Binding-site contacts:
Ligand atom CB contacts residue ASP30 of chain 1.B at 3.2 Å.
Ligand atom N contacts residue GLY48 of chain 1.A at 2.8 Å (h-bond).
Ligand atom CD contacts residue ASP30 of chain 1.B at 3.4 Å.
Ligand atom OE2 contacts residue ASP30 of chain 1.B at 2.9 Å (salt-bridge).
Ligand atom N contacts residue GLY48 of chain 1.B at 2.9 Å (h-bond).
Ligand atom O contacts residue GLY48 of chain 1.B at 2.9 Å (h-bond).
Ligand atom CB contacts residue GLY27 of chain 1.A at 3.3 Å.
Ligand atom C contacts residue ASP29 of chain 1.A at 3.4 Å.
Ligand atom CB contacts residue ASP30 of chain 1.A at 3.4 Å.
Ligand atom CB contacts residue ARG8 of chain 1.A at 3.3 Å.
Ligand atom N contacts residue ASP29 of chain 1.A at 2.7 Å (salt-bridge).
Ligand atom N contacts residue ASP29 of chain 1.A at 2.6 Å (salt-bridge).
Ligand atom N contacts residue ASP29 of chain 1.B at 3.0 Å (salt-bridge).
Ligand atom O contacts residue GLY48 of chain 1.A at 3.5 Å (h-bond).
Ligand atom CA contacts residue ASP29 of chain 1.B at 3.4 Å.
Ligand atom CA contacts residue ASP30 of chain 1.A at 3.1 Å.
Ligand atom O contacts residue ALA28 of chain 1.B at 3.3 Å.
Ligand atom N contacts residue GLY27 of chain 1.A at 2.9 Å (h-bond).
Ligand atom OE1 contacts residue ILE47 of chain 1.B at 3.2 Å.
Ligand atom O contacts residue ILE50 of chain 1.B at 3.4 Å.
Ligand atom CD1 contacts residue VAL82 of chain 1.A at 3.4 Å (hydrophobic).
Ligand atom OG contacts residue LYS45 of chain 1.B at 3.3 Å (salt-bridge).
Ligand atom OG contacts residue LYS45 of chain 1.A at 3.0 Å (salt-bridge).
Ligand atom CB contacts residue LYS45 of chain 1.B at 3.4 Å.
Ligand atom O contacts residue ILE47 of chain 1.B at 3.4 Å.
Ligand atom CD2 contacts residue GLY27 of chain 1.A at 3.3 Å.
Ligand atom O contacts residue GLY27 of chain 1.A at 3.4 Å (h-bond).
Ligand atom O contacts residue ASN25 of chain 1.B at 2.6 Å (h-bond).
Ligand atom OG1 contacts residue GLY48 of chain 1.B at 3.4 Å (h-bond).
Ligand atom O contacts residue ASP29 of chain 1.B at 3.1 Å (salt-bridge).
Ligand atom CG2 contacts residue ARG8 of chain 1.A at 3.4 Å.
Ligand atom OG contacts residue ASP30 of chain 1.B at 2.7 Å (salt-bridge).
Ligand atom OE2 contacts residue ASP29 of chain 1.B at 3.0 Å (salt-bridge).
Ligand atom CA contacts residue GLY48 of chain 1.B at 3.3 Å.
Ligand atom O contacts residue ASP29 of chain 1.A at 3.0 Å (salt-bridge).
Ligand atom CA contacts residue ASP29 of chain 1.A at 3.3 Å.
Ligand atom O contacts residue ASP29 of chain 1.B at 3.3 Å (salt-bridge).
Ligand atom O contacts residue GLY27 of chain 1.B at 3.2 Å (h-bond).
Ligand atom OE1 contacts residue ASP30 of chain 1.B at 2.6 Å (salt-bridge).
Ligand atom N contacts residue GLY27 of chain 1.B at 3.0 Å (h-bond).

Sequence of chain 1.B:
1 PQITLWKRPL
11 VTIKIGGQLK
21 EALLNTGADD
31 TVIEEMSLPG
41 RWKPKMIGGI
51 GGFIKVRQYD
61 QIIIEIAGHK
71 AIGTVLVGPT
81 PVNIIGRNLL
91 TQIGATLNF

Sequence of chain 1.A:
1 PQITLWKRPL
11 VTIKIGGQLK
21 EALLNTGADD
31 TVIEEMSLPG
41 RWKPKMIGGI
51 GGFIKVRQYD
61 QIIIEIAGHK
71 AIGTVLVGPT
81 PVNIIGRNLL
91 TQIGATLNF

This protein binds this small molecule.
Small molecule (SMILES): CC[C@H](C)[C@H](NC(=O)CNC(=O)[C@@H](N)CO)C(=O)N[C@@H](Cc1ccccc1)C(=O)N[C@@H](CC(C)C)C(=O)N[C@@H](CCC(=O)O)C(=O)N[C@H](C(=O)N[C@@H](CO)C(=O)O)[C@@H](C)O